Sequence of chain 1.A:
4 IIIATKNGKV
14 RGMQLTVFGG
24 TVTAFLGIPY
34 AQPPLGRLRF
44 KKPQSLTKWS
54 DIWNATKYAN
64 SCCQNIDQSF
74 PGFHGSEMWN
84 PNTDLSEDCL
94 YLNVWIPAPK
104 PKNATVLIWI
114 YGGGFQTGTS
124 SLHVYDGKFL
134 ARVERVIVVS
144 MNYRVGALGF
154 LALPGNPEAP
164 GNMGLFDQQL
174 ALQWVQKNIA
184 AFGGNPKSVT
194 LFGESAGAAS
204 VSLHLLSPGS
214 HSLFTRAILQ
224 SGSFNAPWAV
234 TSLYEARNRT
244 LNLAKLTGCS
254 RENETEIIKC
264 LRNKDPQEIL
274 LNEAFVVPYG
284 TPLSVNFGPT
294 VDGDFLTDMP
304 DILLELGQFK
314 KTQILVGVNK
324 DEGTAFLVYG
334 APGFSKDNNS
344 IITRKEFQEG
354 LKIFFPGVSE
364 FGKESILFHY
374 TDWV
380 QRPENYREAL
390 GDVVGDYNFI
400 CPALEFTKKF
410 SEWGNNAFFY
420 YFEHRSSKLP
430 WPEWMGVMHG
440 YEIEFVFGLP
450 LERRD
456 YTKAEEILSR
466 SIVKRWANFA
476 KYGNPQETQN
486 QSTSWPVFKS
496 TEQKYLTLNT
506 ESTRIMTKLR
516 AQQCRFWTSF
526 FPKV

Binding-site contacts:
Ligand atom C2 contacts residue SER198 of chain 1.A at 4.0 Å.
Ligand atom O2 contacts residue GLY115 of chain 1.A at 4.2 Å.
Ligand atom C3 contacts residue SER198 of chain 1.A at 2.9 Å.
Ligand atom C3 contacts residue PHE329 of chain 1.A at 4.2 Å (hydrophobic).
Ligand atom O1 contacts residue HIS438 of chain 1.A at 3.4 Å (h-bond).
Ligand atom C4 contacts residue HIS438 of chain 1.A at 3.6 Å.
Ligand atom C4 contacts residue ALA199 of chain 1.A at 3.9 Å (hydrophobic).
Ligand atom C1 contacts residue VAL288 of chain 1.A at 4.2 Å (hydrophobic).
Ligand atom C1 contacts residue LEU286 of chain 1.A at 3.9 Å (hydrophobic).
Ligand atom O1 contacts residue GLY116 of chain 1.A at 3.7 Å.
Ligand atom O2 contacts residue SER198 of chain 1.A at 2.7 Å (h-bond).
Ligand atom C4 contacts residue GLY116 of chain 1.A at 4.1 Å.
Ligand atom C3 contacts residue GLY117 of chain 1.A at 4.3 Å.
Ligand atom C2 contacts residue LEU286 of chain 1.A at 4.5 Å (hydrophobic).
Ligand atom C1 contacts residue GLY117 of chain 1.A at 3.7 Å.
Ligand atom O2 contacts residue GLY116 of chain 1.A at 3.2 Å (h-bond).
Ligand atom C2 contacts residue GLY117 of chain 1.A at 3.8 Å.
Ligand atom C4 contacts residue GLY117 of chain 1.A at 3.6 Å.
Ligand atom O1 contacts residue GLY117 of chain 1.A at 3.8 Å.
Ligand atom O1 contacts residue GOL1 of chain 1.O at 3.3 Å (h-bond).
Ligand atom O2 contacts residue GLY117 of chain 1.A at 2.7 Å (h-bond).
Ligand atom O2 contacts residue ALA199 of chain 1.A at 2.9 Å (h-bond).
Ligand atom C2 contacts residue TRP231 of chain 1.A at 3.9 Å (hydrophobic).
Ligand atom C3 contacts residue HIS438 of chain 1.A at 3.9 Å.
Ligand atom C4 contacts residue SER198 of chain 1.A at 2.2 Å.
Ligand atom C4 contacts residue GOL1 of chain 1.O at 4.5 Å.
Ligand atom O1 contacts residue SER198 of chain 1.A at 3.0 Å (h-bond).
Ligand atom C3 contacts residue PHE398 of chain 1.A at 3.9 Å (hydrophobic).

A protein and the small-molecule ligand that binds it are described below.
Small molecule (SMILES): CCCC(=O)O